This small molecule binds to this protein.
Small molecule (SMILES): CC(=O)N[C@@H]1[C@@H](O)[C@H](O)[C@@H](CO)O[C@H]1O

Binding-site contacts:
Ligand atom C1 contacts residue ASN13 of chain 1.B at 1.4 Å.
Ligand atom C8 contacts residue ASN13 of chain 1.B at 3.7 Å.
Ligand atom C5 contacts residue ASN13 of chain 1.B at 3.7 Å.
Ligand atom C2 contacts residue ASN13 of chain 1.B at 2.5 Å.
Ligand atom O5 contacts residue ASN13 of chain 1.B at 2.4 Å (h-bond).
Ligand atom C7 contacts residue ASN13 of chain 1.B at 3.4 Å.
Ligand atom N2 contacts residue ASN13 of chain 1.B at 2.9 Å (h-bond).
Ligand atom O7 contacts residue ASN13 of chain 1.B at 4.3 Å.
Ligand atom C4 contacts residue ASN13 of chain 1.B at 4.3 Å.
Ligand atom C3 contacts residue ASN13 of chain 1.B at 3.8 Å.

Sequence of chain 1.B:
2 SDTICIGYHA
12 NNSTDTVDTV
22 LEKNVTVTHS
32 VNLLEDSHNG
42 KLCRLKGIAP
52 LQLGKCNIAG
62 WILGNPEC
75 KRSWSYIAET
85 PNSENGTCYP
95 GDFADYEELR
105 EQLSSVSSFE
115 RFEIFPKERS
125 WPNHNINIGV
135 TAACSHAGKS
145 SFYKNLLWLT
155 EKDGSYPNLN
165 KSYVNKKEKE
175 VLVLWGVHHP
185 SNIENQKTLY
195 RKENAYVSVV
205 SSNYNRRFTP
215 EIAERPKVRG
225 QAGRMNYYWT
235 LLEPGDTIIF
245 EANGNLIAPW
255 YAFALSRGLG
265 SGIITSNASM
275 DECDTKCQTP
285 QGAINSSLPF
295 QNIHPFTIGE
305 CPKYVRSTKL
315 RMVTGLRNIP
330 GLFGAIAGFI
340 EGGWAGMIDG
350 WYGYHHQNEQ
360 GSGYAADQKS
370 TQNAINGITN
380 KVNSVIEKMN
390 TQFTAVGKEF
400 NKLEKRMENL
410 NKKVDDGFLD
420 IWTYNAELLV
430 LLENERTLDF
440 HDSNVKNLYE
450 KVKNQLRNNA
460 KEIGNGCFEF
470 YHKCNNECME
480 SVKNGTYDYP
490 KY